Sequence of chain 1.A:
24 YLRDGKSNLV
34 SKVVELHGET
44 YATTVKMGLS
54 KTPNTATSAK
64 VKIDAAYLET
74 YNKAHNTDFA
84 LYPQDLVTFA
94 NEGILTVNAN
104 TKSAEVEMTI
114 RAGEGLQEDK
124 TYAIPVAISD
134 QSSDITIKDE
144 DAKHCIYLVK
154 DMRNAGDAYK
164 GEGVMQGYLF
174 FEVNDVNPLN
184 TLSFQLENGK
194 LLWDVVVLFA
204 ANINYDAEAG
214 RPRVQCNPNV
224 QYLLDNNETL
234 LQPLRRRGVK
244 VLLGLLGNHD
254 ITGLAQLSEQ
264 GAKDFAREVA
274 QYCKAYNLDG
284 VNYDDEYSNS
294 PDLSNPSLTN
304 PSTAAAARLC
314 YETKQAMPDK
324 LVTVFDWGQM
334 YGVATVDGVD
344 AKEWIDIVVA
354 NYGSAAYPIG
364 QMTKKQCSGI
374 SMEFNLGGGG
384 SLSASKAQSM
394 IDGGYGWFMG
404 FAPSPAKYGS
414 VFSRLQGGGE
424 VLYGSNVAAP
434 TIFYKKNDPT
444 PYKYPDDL

This protein binds this small molecule.
Small molecule (SMILES): CC(=O)N[C@@H]1[C@@H](O)[C@H](O[C@@H]2O[C@H](CO[C@H]3O[C@H](CO[C@H]4O[C@H](CO)[C@@H](O)[C@H](O)[C@@H]4O)[C@@H](O)[C@H](O[C@H]4O[C@H](CO)[C@@H](O)[C@H](O)[C@@H]4O)[C@@H]3O)[C@@H](O)[C@H](O[C@H]3O[C@H](CO)[C@@H](O)[C@H](O)[C@@H]3O)[C@@H]2O)[C@@H](CO)O[C@H]1O

Binding-site contacts:
Ligand atom O6 contacts residue PHE202 of chain 1.A at 3.5 Å.
Ligand atom C3 contacts residue TYR290 of chain 1.A at 3.5 Å (hydrophobic).
Ligand atom O1 contacts residue TYR290 of chain 1.A at 3.5 Å (h-bond).
Ligand atom O1 contacts residue GOL1 of chain 1.C at 2.9 Å (h-bond).
Ligand atom O5 contacts residue CA1 of chain 1.E at 2.6 Å.
Ligand atom O1 contacts residue CA1 of chain 1.E at 2.5 Å.
Ligand atom O2 contacts residue ASN220 of chain 1.A at 3.1 Å (h-bond).
Ligand atom O5 contacts residue GOL1 of chain 1.C at 3.2 Å (h-bond).
Ligand atom O6 contacts residue CA1 of chain 1.E at 2.4 Å.
Ligand atom O2 contacts residue HIS252 of chain 1.A at 2.8 Å (h-bond).
Ligand atom C5 contacts residue CA1 of chain 1.E at 3.4 Å.
Ligand atom C1 contacts residue GLU289 of chain 1.A at 3.5 Å.
Ligand atom O2 contacts residue ASN177 of chain 1.A at 3.0 Å (h-bond).
Ligand atom O6 contacts residue GLU175 of chain 1.A at 3.0 Å (salt-bridge).
Ligand atom O3 contacts residue PHE202 of chain 1.A at 3.5 Å.
Ligand atom C1 contacts residue CA1 of chain 1.E at 3.1 Å.
Ligand atom C6 contacts residue GLU175 of chain 1.A at 3.2 Å.
Ligand atom O5 contacts residue TYR290 of chain 1.A at 3.3 Å (h-bond).
Ligand atom C8 contacts residue ASP287 of chain 1.A at 3.5 Å.
Ligand atom O3 contacts residue ASN220 of chain 1.A at 3.1 Å (h-bond).
Ligand atom C5 contacts residue GLU175 of chain 1.A at 3.2 Å.
Ligand atom C2 contacts residue GLU289 of chain 1.A at 3.0 Å.
Ligand atom N2 contacts residue GLU289 of chain 1.A at 3.2 Å (salt-bridge).
Ligand atom C4 contacts residue ASP178 of chain 1.A at 3.5 Å.
Ligand atom O1 contacts residue GLU289 of chain 1.A at 2.6 Å (salt-bridge).
Ligand atom C6 contacts residue CA1 of chain 1.E at 3.3 Å.
Ligand atom C7 contacts residue TYR355 of chain 1.A at 3.4 Å (hydrophobic).
Ligand atom O4 contacts residue ASN205 of chain 1.A at 3.1 Å (h-bond).
Ligand atom O4 contacts residue GLU175 of chain 1.A at 3.4 Å.
Ligand atom O5 contacts residue ASN177 of chain 1.A at 3.5 Å (h-bond).
Ligand atom O4 contacts residue ASP178 of chain 1.A at 2.5 Å (salt-bridge).
Ligand atom O3 contacts residue TYR290 of chain 1.A at 2.7 Å (h-bond).
Ligand atom O7 contacts residue PHE404 of chain 1.A at 3.4 Å.
Ligand atom O2 contacts residue GLU175 of chain 1.A at 2.6 Å (salt-bridge).
Ligand atom O4 contacts residue ALA203 of chain 1.A at 2.9 Å (h-bond).
Ligand atom C1 contacts residue GOL1 of chain 1.C at 3.1 Å.
Ligand atom O3 contacts residue ASN205 of chain 1.A at 2.7 Å (h-bond).
Ligand atom N2 contacts residue ASP287 of chain 1.A at 2.9 Å (salt-bridge).
Ligand atom O7 contacts residue TYR355 of chain 1.A at 2.5 Å (h-bond).
Ligand atom C6 contacts residue GLU376 of chain 1.A at 3.2 Å.